Sequence of chain 1.B:
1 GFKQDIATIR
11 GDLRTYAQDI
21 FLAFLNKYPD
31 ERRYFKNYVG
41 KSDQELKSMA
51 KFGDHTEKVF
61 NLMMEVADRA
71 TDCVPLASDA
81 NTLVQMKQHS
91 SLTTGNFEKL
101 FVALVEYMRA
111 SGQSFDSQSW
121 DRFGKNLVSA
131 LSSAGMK

The protein below binds the small molecule below.
Small molecule (SMILES): Oc1ccc(Br)cc1

Binding-site contacts:
Ligand atom C3 contacts residue VAL59 of chain 1.B at 3.6 Å (hydrophobic).
Ligand atom C1 contacts residue PHE21 of chain 1.B at 4.2 Å (hydrophobic).
Ligand atom C4 contacts residue PHE21 of chain 1.B at 3.5 Å (hydrophobic).
Ligand atom C4 contacts residue HEM1 of chain 1.G at 4.3 Å.
Ligand atom O1 contacts residue HIS55 of chain 1.B at 3.2 Å.
Ligand atom C1 contacts residue PHE35 of chain 1.B at 4.0 Å (hydrophobic).
Ligand atom C6 contacts residue PHE21 of chain 1.B at 3.6 Å (hydrophobic).
Ligand atom C2 contacts residue VAL59 of chain 1.B at 3.5 Å (hydrophobic).
Ligand atom C1 contacts residue VAL59 of chain 1.B at 3.5 Å (hydrophobic).
Ligand atom C6 contacts residue THR56 of chain 1.B at 3.8 Å.
Ligand atom O1 contacts residue THR56 of chain 1.B at 4.1 Å.
Ligand atom BR4 contacts residue VAL59 of chain 1.B at 4.0 Å.
Ligand atom C2 contacts residue PHE35 of chain 1.B at 3.4 Å (hydrophobic).
Ligand atom O1 contacts residue VAL59 of chain 1.B at 4.2 Å.
Ligand atom C1 contacts residue HEM1 of chain 1.G at 4.1 Å.
Ligand atom O1 contacts residue HEM1 of chain 1.G at 3.2 Å (h-bond).
Ligand atom BR4 contacts residue PHE21 of chain 1.B at 3.9 Å.
Ligand atom C5 contacts residue PHE21 of chain 1.B at 3.3 Å (hydrophobic).
Ligand atom O1 contacts residue TYR38 of chain 1.B at 4.1 Å.
Ligand atom C2 contacts residue HEM1 of chain 1.G at 3.5 Å.
Ligand atom C6 contacts residue HIS55 of chain 1.B at 4.3 Å.
Ligand atom C5 contacts residue VAL59 of chain 1.B at 3.8 Å (hydrophobic).
Ligand atom BR4 contacts residue HEM1 of chain 1.G at 3.8 Å.
Ligand atom C3 contacts residue PHE35 of chain 1.B at 3.5 Å (hydrophobic).
Ligand atom C6 contacts residue VAL59 of chain 1.B at 3.7 Å (hydrophobic).
Ligand atom C3 contacts residue HEM1 of chain 1.G at 3.5 Å.
Ligand atom C5 contacts residue THR56 of chain 1.B at 4.4 Å.
Ligand atom C4 contacts residue PHE35 of chain 1.B at 4.2 Å (hydrophobic).
Ligand atom C1 contacts residue HIS55 of chain 1.B at 4.3 Å.
Ligand atom C3 contacts residue PHE21 of chain 1.B at 4.4 Å (hydrophobic).
Ligand atom BR4 contacts residue LEU100 of chain 1.B at 4.0 Å.
Ligand atom C4 contacts residue VAL59 of chain 1.B at 3.7 Å (hydrophobic).